Binding-site contacts:
Ligand atom C5 contacts residue SER254 of chain 1.B at 4.1 Å.
Ligand atom C6 contacts residue ARG261 of chain 1.B at 3.8 Å.
Ligand atom C2 contacts residue ASN256 of chain 1.B at 2.4 Å.
Ligand atom C1 contacts residue THR258 of chain 1.B at 3.5 Å.
Ligand atom O6 contacts residue ARG261 of chain 1.B at 4.5 Å.
Ligand atom O6 contacts residue VAL263 of chain 1.B at 3.8 Å.
Ligand atom C5 contacts residue ASN256 of chain 1.B at 3.7 Å.
Ligand atom C2 contacts residue THR258 of chain 1.B at 4.0 Å.
Ligand atom N2 contacts residue THR258 of chain 1.B at 3.6 Å.
Ligand atom O5 contacts residue ASN256 of chain 1.B at 2.5 Å (h-bond).
Ligand atom C1 contacts residue ASN256 of chain 1.B at 1.4 Å.
Ligand atom C4 contacts residue ASN256 of chain 1.B at 4.2 Å.
Ligand atom O7 contacts residue ASN256 of chain 1.B at 3.4 Å (h-bond).
Ligand atom C8 contacts residue ASN256 of chain 1.B at 4.4 Å.
Ligand atom O6 contacts residue SER254 of chain 1.B at 3.5 Å.
Ligand atom C5 contacts residue THR258 of chain 1.B at 4.4 Å.
Ligand atom C7 contacts residue ASN256 of chain 1.B at 3.3 Å.
Ligand atom N2 contacts residue ASN256 of chain 1.B at 2.8 Å (h-bond).
Ligand atom C3 contacts residue THR258 of chain 1.B at 4.2 Å.
Ligand atom O5 contacts residue THR258 of chain 1.B at 4.4 Å.
Ligand atom O5 contacts residue SER254 of chain 1.B at 3.6 Å.
Ligand atom C6 contacts residue SER254 of chain 1.B at 3.6 Å.
Ligand atom C6 contacts residue VAL263 of chain 1.B at 4.5 Å (hydrophobic).
Ligand atom C3 contacts residue ASN256 of chain 1.B at 3.8 Å.

Sequence of chain 1.B:
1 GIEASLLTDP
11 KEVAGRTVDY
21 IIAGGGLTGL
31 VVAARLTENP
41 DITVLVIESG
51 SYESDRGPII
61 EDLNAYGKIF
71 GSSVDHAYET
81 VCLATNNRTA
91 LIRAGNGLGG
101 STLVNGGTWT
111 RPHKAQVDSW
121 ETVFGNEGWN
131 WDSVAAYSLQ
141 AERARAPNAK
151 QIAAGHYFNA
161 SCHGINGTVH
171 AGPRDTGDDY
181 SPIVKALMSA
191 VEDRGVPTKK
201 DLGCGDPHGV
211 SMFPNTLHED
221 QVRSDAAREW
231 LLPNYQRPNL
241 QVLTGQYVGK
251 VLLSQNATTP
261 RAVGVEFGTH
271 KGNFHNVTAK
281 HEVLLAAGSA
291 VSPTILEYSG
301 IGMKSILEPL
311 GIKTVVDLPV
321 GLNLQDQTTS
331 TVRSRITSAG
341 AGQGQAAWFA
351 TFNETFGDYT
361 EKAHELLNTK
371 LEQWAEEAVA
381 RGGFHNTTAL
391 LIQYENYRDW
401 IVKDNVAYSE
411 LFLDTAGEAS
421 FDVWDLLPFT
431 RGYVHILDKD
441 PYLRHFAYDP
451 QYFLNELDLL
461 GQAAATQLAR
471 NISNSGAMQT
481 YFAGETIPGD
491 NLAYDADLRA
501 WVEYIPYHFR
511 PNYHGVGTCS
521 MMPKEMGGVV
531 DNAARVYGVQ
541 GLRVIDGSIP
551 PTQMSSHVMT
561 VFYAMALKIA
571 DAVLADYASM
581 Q

The protein below binds the small molecule below.
Small molecule (SMILES): CC(=O)N[C@@H]1[C@@H](O)[C@H](O)[C@@H](CO)O[C@H]1O